This protein binds this small molecule.
Small molecule (SMILES): CO[C@H]1C[C@H](O[C@H]2[C@H](C)[C@@H](O[C@@H]3O[C@H](C)C[C@H](N(C)C)[C@H]3O)[C@@H](C)C[C@]3(CO3)C(=O)[C@H](C)[C@@H](O)[C@@H](C)[C@@H](C)OC(=O)[C@@H]2C)O[C@@H](C)[C@@H]1O

Sequence of chain 2.A:
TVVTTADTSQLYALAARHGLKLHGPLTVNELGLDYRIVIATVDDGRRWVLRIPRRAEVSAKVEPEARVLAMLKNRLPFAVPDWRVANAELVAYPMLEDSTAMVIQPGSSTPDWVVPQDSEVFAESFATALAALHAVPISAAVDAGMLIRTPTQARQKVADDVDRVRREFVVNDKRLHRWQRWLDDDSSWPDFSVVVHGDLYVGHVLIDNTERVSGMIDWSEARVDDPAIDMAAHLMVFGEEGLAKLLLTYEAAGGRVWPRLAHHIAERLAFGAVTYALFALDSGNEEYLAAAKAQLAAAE

Binding-site contacts:
Ligand atom N1 contacts residue ASP200 of chain 2.A at 2.8 Å (salt-bridge).
Ligand atom C22 contacts residue ASP200 of chain 2.A at 4.2 Å.
Ligand atom O5 contacts residue LEU270 of chain 2.A at 4.0 Å.
Ligand atom C15 contacts residue MET237 of chain 2.A at 3.9 Å (hydrophobic).
Ligand atom C20 contacts residue LEU270 of chain 2.A at 4.1 Å (hydrophobic).
Ligand atom C28 contacts residue ASP200 of chain 2.A at 3.1 Å.
Ligand atom C36 contacts residue VAL3 of chain 1.A at 4.2 Å (hydrophobic).
Ligand atom C34 contacts residue SER110 of chain 2.A at 3.7 Å.
Ligand atom O1 contacts residue MET237 of chain 2.A at 3.5 Å (h-bond).
Ligand atom O8 contacts residue HIS205 of chain 2.A at 4.1 Å.
Ligand atom C2 contacts residue TYR202 of chain 2.A at 3.7 Å (hydrophobic).
Ligand atom C30 contacts residue ALA234 of chain 2.A at 3.6 Å (hydrophobic).
Ligand atom C28 contacts residue GLU222 of chain 2.A at 4.0 Å.
Ligand atom O6 contacts residue GLY273 of chain 2.A at 4.3 Å.
Ligand atom C35 contacts residue ILE105 of chain 2.A at 4.3 Å (hydrophobic).
Ligand atom C30 contacts residue MET237 of chain 2.A at 4.0 Å (hydrophobic).
Ligand atom C31 contacts residue TYR202 of chain 2.A at 3.5 Å (hydrophobic).
Ligand atom C25 contacts residue PHE280 of chain 2.A at 3.9 Å (hydrophobic).
Ligand atom C27 contacts residue THR276 of chain 2.A at 4.1 Å.
Ligand atom C24 contacts residue ASP200 of chain 2.A at 3.5 Å.
Ligand atom C27 contacts residue TYR277 of chain 2.A at 4.1 Å (hydrophobic).
Ligand atom C27 contacts residue PHE280 of chain 2.A at 3.4 Å (hydrophobic).
Ligand atom O2 contacts residue TYR202 of chain 2.A at 4.0 Å.
Ligand atom C35 contacts residue MET103 of chain 2.A at 3.8 Å (hydrophobic).
Ligand atom C20 contacts residue ALA234 of chain 2.A at 3.8 Å (hydrophobic).
Ligand atom O5 contacts residue GLY273 of chain 2.A at 4.3 Å.
Ligand atom C23 contacts residue ASP200 of chain 2.A at 3.6 Å.
Ligand atom C15 contacts residue LEU270 of chain 2.A at 4.2 Å (hydrophobic).
Ligand atom C21 contacts residue TYR277 of chain 2.A at 4.0 Å (hydrophobic).
Ligand atom O8 contacts residue ASP200 of chain 2.A at 2.8 Å (salt-bridge).
Ligand atom C29 contacts residue ASP200 of chain 2.A at 3.7 Å.
Ligand atom C30 contacts residue TYR202 of chain 2.A at 4.2 Å (hydrophobic).
Ligand atom C20 contacts residue ALA233 of chain 2.A at 3.4 Å (hydrophobic).
Ligand atom C31 contacts residue ASP200 of chain 2.A at 4.2 Å.
Ligand atom C14 contacts residue MET237 of chain 2.A at 4.1 Å (hydrophobic).
Ligand atom C36 contacts residue MET103 of chain 2.A at 3.8 Å (hydrophobic).
Ligand atom C32 contacts residue TYR277 of chain 2.A at 3.8 Å (hydrophobic).
Ligand atom C17 contacts residue GLY273 of chain 2.A at 4.0 Å.
Ligand atom O6 contacts residue THR276 of chain 2.A at 3.9 Å.
Ligand atom C21 contacts residue GLY273 of chain 2.A at 3.7 Å.

Sequence of chain 1.A:
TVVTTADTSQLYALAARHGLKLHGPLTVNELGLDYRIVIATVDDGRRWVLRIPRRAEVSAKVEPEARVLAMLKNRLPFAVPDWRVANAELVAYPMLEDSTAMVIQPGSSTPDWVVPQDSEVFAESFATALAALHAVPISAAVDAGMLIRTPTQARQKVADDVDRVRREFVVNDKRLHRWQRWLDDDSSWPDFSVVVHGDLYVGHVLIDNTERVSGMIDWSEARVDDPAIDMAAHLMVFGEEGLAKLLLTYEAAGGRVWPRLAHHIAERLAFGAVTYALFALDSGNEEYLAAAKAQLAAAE